Binding-site contacts:
Ligand atom C07 contacts residue THR1 of chain 1.AA at 3.1 Å.
Ligand atom C07 contacts residue GLY47 of chain 1.AA at 3.7 Å.
Ligand atom C16 contacts residue ALA49 of chain 1.AA at 3.7 Å (hydrophobic).
Ligand atom O30 contacts residue GLN22 of chain 1.AA at 2.9 Å (h-bond).
Ligand atom C02 contacts residue THR21 of chain 1.AA at 3.6 Å.
Ligand atom C36 contacts residue ALA126 of chain 1.BA at 3.7 Å (hydrophobic).
Ligand atom C10 contacts residue LYS33 of chain 1.AA at 3.7 Å.
Ligand atom O18 contacts residue THR21 of chain 1.AA at 3.1 Å (h-bond).
Ligand atom C19 contacts residue THR21 of chain 1.AA at 3.5 Å.
Ligand atom C37 contacts residue LEU91 of chain 1.BA at 3.7 Å (hydrophobic).
Ligand atom C10 contacts residue ALA52 of chain 1.AA at 3.5 Å (hydrophobic).
Ligand atom C04 contacts residue THR21 of chain 1.AA at 3.6 Å.
Ligand atom N06 contacts residue GLY47 of chain 1.AA at 2.8 Å (h-bond).
Ligand atom C10 contacts residue ILE45 of chain 1.AA at 3.3 Å (hydrophobic).
Ligand atom O18 contacts residue SER20 of chain 1.AA at 3.2 Å.
Ligand atom C05 contacts residue GLY47 of chain 1.AA at 3.7 Å.
Ligand atom N06 contacts residue THR1 of chain 1.AA at 3.7 Å.
Ligand atom C22 contacts residue ASP124 of chain 1.BA at 3.6 Å.
Ligand atom C27 contacts residue PHE123 of chain 1.BA at 3.5 Å (hydrophobic).
Ligand atom C38 contacts residue MET95 of chain 1.BA at 3.5 Å (hydrophobic).
Ligand atom C22 contacts residue THR21 of chain 1.AA at 3.7 Å.
Ligand atom C07 contacts residue LYS33 of chain 1.AA at 3.7 Å.
Ligand atom C23 contacts residue SER20 of chain 1.AA at 3.6 Å.
Ligand atom C15 contacts residue VAL31 of chain 1.AA at 3.6 Å (hydrophobic).
Ligand atom C23 contacts residue ASP124 of chain 1.BA at 3.5 Å.
Ligand atom O30 contacts residue SER27 of chain 1.AA at 2.8 Å (h-bond).
Ligand atom C15 contacts residue SER20 of chain 1.AA at 3.7 Å.
Ligand atom C28 contacts residue GLY128 of chain 1.BA at 3.7 Å.
Ligand atom C38 contacts residue LEU91 of chain 1.BA at 3.7 Å (hydrophobic).
Ligand atom N31 contacts residue ASP124 of chain 1.BA at 2.8 Å (salt-bridge).
Ligand atom C09 contacts residue ILE45 of chain 1.AA at 3.5 Å (hydrophobic).
Ligand atom C14 contacts residue ALA49 of chain 1.AA at 3.7 Å (hydrophobic).
Ligand atom C28 contacts residue ASP124 of chain 1.BA at 3.5 Å.
Ligand atom N03 contacts residue THR21 of chain 1.AA at 2.7 Å (h-bond).
Ligand atom C15 contacts residue ALA49 of chain 1.AA at 3.6 Å (hydrophobic).
Ligand atom C29 contacts residue TRP129 of chain 1.BA at 3.4 Å (hydrophobic).
Ligand atom C24 contacts residue SER27 of chain 1.AA at 3.6 Å.
Ligand atom C27 contacts residue ASP124 of chain 1.BA at 3.7 Å.
Ligand atom C04 contacts residue GLY47 of chain 1.AA at 3.7 Å.
Ligand atom O01 contacts residue ALA49 of chain 1.AA at 3.0 Å (h-bond).

Sequence of chain 1.BA:
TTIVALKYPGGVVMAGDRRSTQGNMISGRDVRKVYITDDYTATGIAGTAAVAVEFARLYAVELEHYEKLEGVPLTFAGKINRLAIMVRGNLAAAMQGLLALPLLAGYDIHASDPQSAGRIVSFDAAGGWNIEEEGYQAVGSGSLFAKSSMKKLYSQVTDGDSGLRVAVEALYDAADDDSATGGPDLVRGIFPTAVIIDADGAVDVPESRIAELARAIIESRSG

A protein and the small-molecule ligand that binds it are described below.
Small molecule (SMILES): CCN(CC)C(=O)C[C@H](NC(=O)CCc1ccccc1)C(=O)N[C@@H](COC)C(=O)NCc1cccc2ccccc12

Sequence of chain 1.AA:
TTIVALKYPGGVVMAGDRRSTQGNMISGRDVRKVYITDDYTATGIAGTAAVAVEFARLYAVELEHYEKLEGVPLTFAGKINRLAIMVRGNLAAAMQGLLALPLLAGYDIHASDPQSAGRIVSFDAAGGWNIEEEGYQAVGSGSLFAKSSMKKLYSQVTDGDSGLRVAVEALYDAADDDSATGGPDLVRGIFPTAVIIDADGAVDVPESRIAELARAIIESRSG